Binding-site contacts:
Ligand atom C3 contacts residue PHE107 of chain 1.B at 3.9 Å (hydrophobic).
Ligand atom O3 contacts residue TRP148 of chain 1.B at 2.9 Å (h-bond).
Ligand atom O2 contacts residue HIS119 of chain 1.B at 4.2 Å.
Ligand atom O4 contacts residue SER240 of chain 1.B at 3.7 Å.
Ligand atom C4 contacts residue LEU161 of chain 1.B at 3.9 Å (hydrophobic).
Ligand atom O4 contacts residue THR116 of chain 1.B at 2.7 Å (h-bond).
Ligand atom C5 contacts residue LEU161 of chain 1.B at 3.6 Å (hydrophobic).
Ligand atom O1 contacts residue PHE232 of chain 1.B at 4.2 Å.
Ligand atom C4 contacts residue THR116 of chain 1.B at 3.9 Å.
Ligand atom O5 contacts residue HIS238 of chain 1.B at 3.2 Å (h-bond).
Ligand atom C3 contacts residue TRP148 of chain 1.B at 3.5 Å (hydrophobic).
Ligand atom O1 contacts residue ARG257 of chain 1.B at 3.1 Å (salt-bridge).
Ligand atom C1 contacts residue ARG257 of chain 1.B at 3.6 Å.
Ligand atom O3 contacts residue ARG251 of chain 1.B at 2.9 Å (salt-bridge).
Ligand atom C1 contacts residue HIS238 of chain 1.B at 3.8 Å.
Ligand atom O5 contacts residue PHE107 of chain 1.B at 4.2 Å.
Ligand atom O2 contacts residue HIS238 of chain 1.B at 3.2 Å (h-bond).
Ligand atom C1 contacts residue PHE107 of chain 1.B at 3.8 Å (hydrophobic).
Ligand atom O4 contacts residue LYS109 of chain 1.B at 3.7 Å.
Ligand atom O3 contacts residue PHE107 of chain 1.B at 3.2 Å.
Ligand atom C5 contacts residue PHE107 of chain 1.B at 3.8 Å (hydrophobic).
Ligand atom C5 contacts residue TRP148 of chain 1.B at 3.9 Å (hydrophobic).
Ligand atom C2 contacts residue HIS238 of chain 1.B at 3.8 Å.
Ligand atom O3 contacts residue LEU161 of chain 1.B at 3.7 Å.
Ligand atom C4 contacts residue TRP148 of chain 1.B at 4.3 Å (hydrophobic).
Ligand atom C2 contacts residue PHE107 of chain 1.B at 3.8 Å (hydrophobic).
Ligand atom O1 contacts residue TRP148 of chain 1.B at 3.7 Å.
Ligand atom C1 contacts residue PHE232 of chain 1.B at 4.3 Å (hydrophobic).
Ligand atom O5 contacts residue HIS119 of chain 1.B at 3.0 Å (h-bond).
Ligand atom C2 contacts residue HIS119 of chain 1.B at 4.2 Å.
Ligand atom O1 contacts residue ALA255 of chain 1.B at 3.5 Å.
Ligand atom O1 contacts residue THR146 of chain 1.B at 3.7 Å.
Ligand atom C5 contacts residue ARG251 of chain 1.B at 3.5 Å.
Ligand atom O4 contacts residue LEU161 of chain 1.B at 4.0 Å.
Ligand atom C3 contacts residue LEU161 of chain 1.B at 4.0 Å (hydrophobic).
Ligand atom C5 contacts residue THR116 of chain 1.B at 3.6 Å.
Ligand atom C4 contacts residue PHE107 of chain 1.B at 3.8 Å (hydrophobic).
Ligand atom O2 contacts residue ARG257 of chain 1.B at 3.2 Å (salt-bridge).
Ligand atom O1 contacts residue PHE107 of chain 1.B at 3.6 Å.
Ligand atom O4 contacts residue ARG251 of chain 1.B at 2.9 Å (salt-bridge).

Sequence of chain 1.B:
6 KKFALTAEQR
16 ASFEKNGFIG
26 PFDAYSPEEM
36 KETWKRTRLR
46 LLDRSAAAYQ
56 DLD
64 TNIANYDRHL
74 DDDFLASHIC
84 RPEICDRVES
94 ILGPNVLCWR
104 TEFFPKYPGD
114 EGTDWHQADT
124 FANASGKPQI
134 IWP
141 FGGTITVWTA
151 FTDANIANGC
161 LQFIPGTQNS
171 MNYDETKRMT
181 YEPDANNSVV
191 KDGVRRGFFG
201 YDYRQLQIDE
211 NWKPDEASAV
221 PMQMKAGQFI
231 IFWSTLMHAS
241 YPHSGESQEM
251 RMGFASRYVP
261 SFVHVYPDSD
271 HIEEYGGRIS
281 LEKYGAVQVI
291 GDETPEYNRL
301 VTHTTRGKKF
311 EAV

A small-molecule ligand and the protein it binds are described below.
Small molecule (SMILES): O=C(O)CCC(=O)C(=O)O